Sequence of chain 1.B:
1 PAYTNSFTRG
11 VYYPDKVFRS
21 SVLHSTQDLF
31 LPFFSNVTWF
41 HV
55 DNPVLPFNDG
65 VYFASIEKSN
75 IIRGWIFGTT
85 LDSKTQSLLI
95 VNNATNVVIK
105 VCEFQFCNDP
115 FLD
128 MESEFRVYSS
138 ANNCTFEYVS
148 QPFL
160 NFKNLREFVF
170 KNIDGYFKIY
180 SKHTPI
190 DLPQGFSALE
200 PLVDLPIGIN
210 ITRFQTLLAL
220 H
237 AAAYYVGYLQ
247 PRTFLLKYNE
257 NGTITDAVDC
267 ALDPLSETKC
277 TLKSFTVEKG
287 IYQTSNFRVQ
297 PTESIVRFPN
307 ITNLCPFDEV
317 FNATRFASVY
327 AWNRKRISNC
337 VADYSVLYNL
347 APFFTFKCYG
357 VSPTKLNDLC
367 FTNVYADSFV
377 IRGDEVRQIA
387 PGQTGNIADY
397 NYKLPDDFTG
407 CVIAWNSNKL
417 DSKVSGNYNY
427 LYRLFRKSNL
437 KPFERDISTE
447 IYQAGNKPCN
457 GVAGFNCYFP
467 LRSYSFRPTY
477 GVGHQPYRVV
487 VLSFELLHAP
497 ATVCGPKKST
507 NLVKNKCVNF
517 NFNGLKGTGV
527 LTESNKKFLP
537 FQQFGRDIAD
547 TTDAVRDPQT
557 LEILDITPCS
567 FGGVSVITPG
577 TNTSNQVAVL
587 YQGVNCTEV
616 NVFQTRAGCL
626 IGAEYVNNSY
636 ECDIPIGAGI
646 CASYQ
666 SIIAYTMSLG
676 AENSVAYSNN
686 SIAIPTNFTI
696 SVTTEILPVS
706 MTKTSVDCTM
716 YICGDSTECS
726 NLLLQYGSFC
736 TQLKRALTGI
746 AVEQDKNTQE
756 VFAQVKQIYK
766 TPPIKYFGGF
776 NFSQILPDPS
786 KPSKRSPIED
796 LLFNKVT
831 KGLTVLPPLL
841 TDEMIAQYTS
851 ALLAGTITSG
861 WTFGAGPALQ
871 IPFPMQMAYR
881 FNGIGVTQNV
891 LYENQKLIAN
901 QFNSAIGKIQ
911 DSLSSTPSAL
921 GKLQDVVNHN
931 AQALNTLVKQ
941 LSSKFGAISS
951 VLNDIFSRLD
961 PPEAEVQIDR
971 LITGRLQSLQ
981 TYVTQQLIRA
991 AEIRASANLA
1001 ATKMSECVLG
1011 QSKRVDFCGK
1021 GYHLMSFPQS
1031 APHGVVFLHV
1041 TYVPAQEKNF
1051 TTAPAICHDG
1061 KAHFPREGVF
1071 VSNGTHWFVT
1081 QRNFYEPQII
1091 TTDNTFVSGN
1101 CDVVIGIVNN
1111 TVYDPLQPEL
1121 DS

The protein below binds the small molecule below.
Small molecule (SMILES): CC(=O)N[C@@H]1[C@@H](O)[C@H](O)[C@@H](CO)O[C@H]1O

Sequence of chain 1.C:
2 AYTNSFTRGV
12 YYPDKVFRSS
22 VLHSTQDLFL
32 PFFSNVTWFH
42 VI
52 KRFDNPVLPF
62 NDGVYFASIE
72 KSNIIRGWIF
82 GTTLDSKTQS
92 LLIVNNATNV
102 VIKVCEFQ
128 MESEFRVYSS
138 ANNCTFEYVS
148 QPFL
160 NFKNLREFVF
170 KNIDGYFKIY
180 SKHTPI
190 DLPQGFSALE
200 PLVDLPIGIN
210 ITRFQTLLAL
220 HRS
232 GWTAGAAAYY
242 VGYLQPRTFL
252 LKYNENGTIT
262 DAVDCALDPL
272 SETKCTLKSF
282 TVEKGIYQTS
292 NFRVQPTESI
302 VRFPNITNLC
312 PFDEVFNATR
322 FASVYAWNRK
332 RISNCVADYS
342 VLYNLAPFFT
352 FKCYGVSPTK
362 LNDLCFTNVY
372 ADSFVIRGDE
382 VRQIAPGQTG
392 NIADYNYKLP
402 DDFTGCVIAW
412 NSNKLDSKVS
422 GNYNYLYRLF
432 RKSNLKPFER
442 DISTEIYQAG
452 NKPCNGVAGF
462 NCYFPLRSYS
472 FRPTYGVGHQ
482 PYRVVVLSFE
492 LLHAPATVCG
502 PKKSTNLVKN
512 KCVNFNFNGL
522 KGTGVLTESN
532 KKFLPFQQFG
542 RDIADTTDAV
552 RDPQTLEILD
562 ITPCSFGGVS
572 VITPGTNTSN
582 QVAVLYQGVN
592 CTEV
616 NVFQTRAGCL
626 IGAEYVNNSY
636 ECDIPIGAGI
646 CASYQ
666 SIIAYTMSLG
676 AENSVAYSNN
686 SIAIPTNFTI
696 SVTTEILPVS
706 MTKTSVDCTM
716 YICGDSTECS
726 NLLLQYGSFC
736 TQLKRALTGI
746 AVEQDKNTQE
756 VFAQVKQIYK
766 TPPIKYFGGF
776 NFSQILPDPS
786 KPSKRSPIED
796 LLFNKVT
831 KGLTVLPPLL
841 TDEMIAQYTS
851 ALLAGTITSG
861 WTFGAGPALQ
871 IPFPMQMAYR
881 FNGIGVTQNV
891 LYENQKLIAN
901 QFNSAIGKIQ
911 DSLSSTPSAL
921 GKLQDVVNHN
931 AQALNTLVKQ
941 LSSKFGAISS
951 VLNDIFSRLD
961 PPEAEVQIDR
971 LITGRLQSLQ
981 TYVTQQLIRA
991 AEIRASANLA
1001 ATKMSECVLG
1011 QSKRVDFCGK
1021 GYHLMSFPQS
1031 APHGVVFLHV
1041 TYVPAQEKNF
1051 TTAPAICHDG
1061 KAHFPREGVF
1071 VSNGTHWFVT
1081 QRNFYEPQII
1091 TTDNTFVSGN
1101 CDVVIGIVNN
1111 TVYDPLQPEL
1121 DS

Binding-site contacts:
Ligand atom C2 contacts residue ASN684 of chain 1.B at 2.5 Å.
Ligand atom C1 contacts residue TYR771 of chain 1.C at 4.5 Å (hydrophobic).
Ligand atom C3 contacts residue ASN684 of chain 1.B at 3.8 Å.
Ligand atom C5 contacts residue ASN684 of chain 1.B at 3.6 Å.
Ligand atom O7 contacts residue ASN684 of chain 1.B at 3.7 Å.
Ligand atom C8 contacts residue ASN684 of chain 1.B at 4.5 Å.
Ligand atom O5 contacts residue ASN684 of chain 1.B at 2.4 Å (h-bond).
Ligand atom N2 contacts residue ASN684 of chain 1.B at 2.9 Å (h-bond).
Ligand atom C2 contacts residue TYR771 of chain 1.C at 4.4 Å (hydrophobic).
Ligand atom C8 contacts residue ILE1105 of chain 1.B at 4.4 Å (hydrophobic).
Ligand atom O7 contacts residue TYR771 of chain 1.C at 3.1 Å (h-bond).
Ligand atom C4 contacts residue ASN684 of chain 1.B at 4.2 Å.
Ligand atom C1 contacts residue ASN684 of chain 1.B at 1.4 Å.
Ligand atom C7 contacts residue TYR771 of chain 1.C at 4.1 Å (hydrophobic).
Ligand atom C7 contacts residue ASN684 of chain 1.B at 3.5 Å.